Sequence of chain 1.D:
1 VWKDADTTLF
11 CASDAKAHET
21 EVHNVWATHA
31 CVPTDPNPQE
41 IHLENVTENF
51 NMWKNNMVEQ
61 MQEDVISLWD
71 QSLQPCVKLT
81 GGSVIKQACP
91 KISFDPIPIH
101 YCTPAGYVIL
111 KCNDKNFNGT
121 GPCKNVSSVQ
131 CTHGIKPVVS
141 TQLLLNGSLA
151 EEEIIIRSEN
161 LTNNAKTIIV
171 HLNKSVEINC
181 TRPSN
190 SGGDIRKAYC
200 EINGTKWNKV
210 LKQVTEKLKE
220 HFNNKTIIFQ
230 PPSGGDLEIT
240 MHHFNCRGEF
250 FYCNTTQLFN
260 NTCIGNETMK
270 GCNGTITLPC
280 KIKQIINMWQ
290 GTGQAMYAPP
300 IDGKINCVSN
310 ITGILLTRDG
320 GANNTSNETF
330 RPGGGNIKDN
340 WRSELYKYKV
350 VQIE

Binding-site contacts:
Ligand atom O2 contacts residue ASN286 of chain 1.D at 3.5 Å (h-bond).
Ligand atom C1 contacts residue ILE285 of chain 1.D at 4.4 Å (hydrophobic).
Ligand atom O1 contacts residue ASN286 of chain 1.D at 3.1 Å (h-bond).
Ligand atom C5 contacts residue ILE284 of chain 1.D at 4.0 Å (hydrophobic).
Ligand atom O2 contacts residue ILE284 of chain 1.D at 3.4 Å (h-bond).
Ligand atom C3 contacts residue ILE284 of chain 1.D at 4.2 Å (hydrophobic).
Ligand atom O2 contacts residue GLU237 of chain 1.D at 2.7 Å (salt-bridge).
Ligand atom C2 contacts residue LYS282 of chain 1.D at 4.3 Å.
Ligand atom O5 contacts residue GLN293 of chain 1.D at 3.2 Å (h-bond).
Ligand atom O3 contacts residue LEU236 of chain 1.D at 3.2 Å.
Ligand atom C1 contacts residue ASN286 of chain 1.D at 4.1 Å.
Ligand atom C2 contacts residue ASN286 of chain 1.D at 3.6 Å.
Ligand atom O3 contacts residue LYS282 of chain 1.D at 3.6 Å.
Ligand atom O2 contacts residue TYR251 of chain 1.D at 4.2 Å.
Ligand atom O5 contacts residue ILE284 of chain 1.D at 3.7 Å.
Ligand atom O1 contacts residue ILE284 of chain 1.D at 3.8 Å.
Ligand atom C3 contacts residue LYS282 of chain 1.D at 3.1 Å.
Ligand atom C5 contacts residue LYS282 of chain 1.D at 3.9 Å.
Ligand atom C2 contacts residue GLU237 of chain 1.D at 4.0 Å.
Ligand atom C4 contacts residue LYS282 of chain 1.D at 3.4 Å.
Ligand atom O2 contacts residue ILE285 of chain 1.D at 3.9 Å.
Ligand atom O4 contacts residue LYS282 of chain 1.D at 2.8 Å (salt-bridge).
Ligand atom O1 contacts residue ILE285 of chain 1.D at 3.8 Å.
Ligand atom C2 contacts residue ILE284 of chain 1.D at 3.9 Å (hydrophobic).
Ligand atom C1 contacts residue ILE284 of chain 1.D at 3.5 Å (hydrophobic).
Ligand atom C3 contacts residue LEU236 of chain 1.D at 4.3 Å (hydrophobic).
Ligand atom C1 contacts residue GLN293 of chain 1.D at 3.6 Å.
Ligand atom O1 contacts residue GLN293 of chain 1.D at 2.9 Å (h-bond).

This protein binds this small molecule.
Small molecule (SMILES): OC[C@H]1O[C@@H](O)[C@H](O)[C@@H](O)[C@@H]1O